The protein below binds the small molecule below.
Small molecule (SMILES): CC(C)[C@](C)(O)C#N

Binding-site contacts:
Ligand atom C4 contacts residue LEU156 of chain 2.A at 4.5 Å (hydrophobic).
Ligand atom C2 contacts residue PHE209 of chain 2.A at 4.5 Å (hydrophobic).
Ligand atom C2 contacts residue TRP127 of chain 2.A at 4.4 Å (hydrophobic).
Ligand atom C3 contacts residue CYS80 of chain 2.A at 4.1 Å (hydrophobic).
Ligand atom C4 contacts residue SER79 of chain 2.A at 3.4 Å.
Ligand atom C5 contacts residue THR10 of chain 2.A at 4.0 Å.
Ligand atom C4 contacts residue THR10 of chain 2.A at 3.7 Å.
Ligand atom C5 contacts residue HIS13 of chain 2.A at 4.3 Å.
Ligand atom C2 contacts residue SER79 of chain 2.A at 3.7 Å.
Ligand atom C3 contacts residue SER79 of chain 2.A at 4.2 Å.
Ligand atom C7 contacts residue HIS13 of chain 2.A at 4.2 Å.
Ligand atom C7 contacts residue LYS235 of chain 2.A at 4.2 Å.
Ligand atom N8 contacts residue HIS13 of chain 2.A at 3.9 Å.
Ligand atom C3 contacts residue TRP127 of chain 2.A at 3.2 Å (hydrophobic).
Ligand atom O6 contacts residue SER79 of chain 2.A at 2.6 Å (h-bond).
Ligand atom C7 contacts residue THR10 of chain 2.A at 3.5 Å.
Ligand atom C7 contacts residue LEU156 of chain 2.A at 3.7 Å (hydrophobic).
Ligand atom C7 contacts residue HIS234 of chain 2.A at 3.7 Å.
Ligand atom C2 contacts residue ILE208 of chain 2.A at 4.1 Å (hydrophobic).
Ligand atom N8 contacts residue HIS234 of chain 2.A at 3.3 Å (h-bond).
Ligand atom O6 contacts residue ILE11 of chain 2.A at 4.0 Å.
Ligand atom C1 contacts residue LEU147 of chain 2.A at 4.0 Å (hydrophobic).
Ligand atom N8 contacts residue LEU156 of chain 2.A at 3.4 Å.
Ligand atom N8 contacts residue THR10 of chain 2.A at 3.6 Å.
Ligand atom O6 contacts residue THR10 of chain 2.A at 2.5 Å (h-bond).
Ligand atom C7 contacts residue SER79 of chain 2.A at 3.4 Å.
Ligand atom C5 contacts residue ILE11 of chain 2.A at 3.4 Å (hydrophobic).
Ligand atom C1 contacts residue TRP127 of chain 2.A at 3.9 Å (hydrophobic).
Ligand atom C1 contacts residue ILE208 of chain 2.A at 3.3 Å (hydrophobic).
Ligand atom O6 contacts residue CYS80 of chain 2.A at 3.6 Å (h-bond).
Ligand atom N8 contacts residue SER79 of chain 2.A at 3.8 Å.
Ligand atom N8 contacts residue LYS235 of chain 2.A at 3.2 Å (salt-bridge).
Ligand atom C4 contacts residue ILE11 of chain 2.A at 4.5 Å (hydrophobic).
Ligand atom C1 contacts residue LEU156 of chain 2.A at 3.7 Å (hydrophobic).
Ligand atom C5 contacts residue LEU147 of chain 2.A at 3.6 Å (hydrophobic).

Sequence of chain 2.A:
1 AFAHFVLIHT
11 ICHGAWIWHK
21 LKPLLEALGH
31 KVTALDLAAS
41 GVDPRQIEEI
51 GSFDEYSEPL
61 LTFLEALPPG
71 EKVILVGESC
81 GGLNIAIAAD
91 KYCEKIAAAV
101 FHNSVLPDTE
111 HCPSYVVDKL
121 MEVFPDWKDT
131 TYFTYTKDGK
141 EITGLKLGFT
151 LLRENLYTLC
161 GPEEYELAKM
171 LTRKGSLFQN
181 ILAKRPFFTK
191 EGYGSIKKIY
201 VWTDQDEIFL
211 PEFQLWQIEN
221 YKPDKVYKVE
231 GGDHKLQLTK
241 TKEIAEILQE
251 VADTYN